Binding-site contacts:
Ligand atom C2 contacts residue TYR288 of chain 1.C at 4.5 Å (hydrophobic).
Ligand atom C1 contacts residue ALA138 of chain 1.C at 4.4 Å (hydrophobic).
Ligand atom C8 contacts residue GLU263 of chain 1.C at 3.8 Å.
Ligand atom C1 contacts residue GLU263 of chain 1.C at 3.8 Å.
Ligand atom O7 contacts residue TYR288 of chain 1.C at 4.4 Å.
Ligand atom C4 contacts residue ASN139 of chain 1.C at 4.3 Å.
Ligand atom O3 contacts residue TYR288 of chain 1.C at 4.4 Å.
Ligand atom O6 contacts residue TYR288 of chain 1.C at 4.5 Å.
Ligand atom C2 contacts residue GLU263 of chain 1.C at 3.7 Å.
Ligand atom C1 contacts residue ASN139 of chain 1.C at 1.4 Å.
Ligand atom C3 contacts residue ASN139 of chain 1.C at 3.8 Å.
Ligand atom O6 contacts residue TYR288 of chain 1.C at 3.4 Å.
Ligand atom C3 contacts residue GLU263 of chain 1.C at 3.7 Å.
Ligand atom O5 contacts residue ASN139 of chain 1.C at 2.3 Å (h-bond).
Ligand atom N2 contacts residue ALA138 of chain 1.C at 3.9 Å.
Ligand atom C7 contacts residue ASN139 of chain 1.C at 3.5 Å.
Ligand atom O7 contacts residue ILE264 of chain 1.C at 3.9 Å.
Ligand atom O3 contacts residue GLU263 of chain 1.C at 4.2 Å.
Ligand atom C5 contacts residue ASN139 of chain 1.C at 3.7 Å.
Ligand atom O5 contacts residue TYR288 of chain 1.C at 4.2 Å.
Ligand atom C8 contacts residue ALA138 of chain 1.C at 3.5 Å (hydrophobic).
Ligand atom C3 contacts residue ILE264 of chain 1.C at 4.1 Å (hydrophobic).
Ligand atom C6 contacts residue TYR288 of chain 1.C at 4.1 Å (hydrophobic).
Ligand atom C1 contacts residue TYR288 of chain 1.C at 4.0 Å (hydrophobic).
Ligand atom O3 contacts residue ILE264 of chain 1.C at 3.9 Å.
Ligand atom C4 contacts residue TYR288 of chain 1.C at 3.9 Å (hydrophobic).
Ligand atom C8 contacts residue ALA136 of chain 1.C at 3.5 Å (hydrophobic).
Ligand atom C5 contacts residue TYR288 of chain 1.C at 3.8 Å (hydrophobic).
Ligand atom C7 contacts residue GLU263 of chain 1.C at 3.8 Å.
Ligand atom C6 contacts residue TYR288 of chain 1.C at 4.4 Å (hydrophobic).
Ligand atom O7 contacts residue ALA138 of chain 1.C at 3.8 Å.
Ligand atom O4 contacts residue ILE264 of chain 1.C at 3.8 Å.
Ligand atom C2 contacts residue ASN139 of chain 1.C at 2.4 Å.
Ligand atom C8 contacts residue GLY135 of chain 1.C at 3.2 Å.
Ligand atom C7 contacts residue ALA138 of chain 1.C at 3.5 Å (hydrophobic).
Ligand atom N2 contacts residue ILE264 of chain 1.C at 4.3 Å.
Ligand atom C8 contacts residue LEU265 of chain 1.C at 4.1 Å (hydrophobic).
Ligand atom N2 contacts residue ASN139 of chain 1.C at 2.9 Å (h-bond).
Ligand atom N2 contacts residue GLU263 of chain 1.C at 2.9 Å (salt-bridge).
Ligand atom O7 contacts residue ASN139 of chain 1.C at 3.7 Å.

Sequence of chain 1.C:
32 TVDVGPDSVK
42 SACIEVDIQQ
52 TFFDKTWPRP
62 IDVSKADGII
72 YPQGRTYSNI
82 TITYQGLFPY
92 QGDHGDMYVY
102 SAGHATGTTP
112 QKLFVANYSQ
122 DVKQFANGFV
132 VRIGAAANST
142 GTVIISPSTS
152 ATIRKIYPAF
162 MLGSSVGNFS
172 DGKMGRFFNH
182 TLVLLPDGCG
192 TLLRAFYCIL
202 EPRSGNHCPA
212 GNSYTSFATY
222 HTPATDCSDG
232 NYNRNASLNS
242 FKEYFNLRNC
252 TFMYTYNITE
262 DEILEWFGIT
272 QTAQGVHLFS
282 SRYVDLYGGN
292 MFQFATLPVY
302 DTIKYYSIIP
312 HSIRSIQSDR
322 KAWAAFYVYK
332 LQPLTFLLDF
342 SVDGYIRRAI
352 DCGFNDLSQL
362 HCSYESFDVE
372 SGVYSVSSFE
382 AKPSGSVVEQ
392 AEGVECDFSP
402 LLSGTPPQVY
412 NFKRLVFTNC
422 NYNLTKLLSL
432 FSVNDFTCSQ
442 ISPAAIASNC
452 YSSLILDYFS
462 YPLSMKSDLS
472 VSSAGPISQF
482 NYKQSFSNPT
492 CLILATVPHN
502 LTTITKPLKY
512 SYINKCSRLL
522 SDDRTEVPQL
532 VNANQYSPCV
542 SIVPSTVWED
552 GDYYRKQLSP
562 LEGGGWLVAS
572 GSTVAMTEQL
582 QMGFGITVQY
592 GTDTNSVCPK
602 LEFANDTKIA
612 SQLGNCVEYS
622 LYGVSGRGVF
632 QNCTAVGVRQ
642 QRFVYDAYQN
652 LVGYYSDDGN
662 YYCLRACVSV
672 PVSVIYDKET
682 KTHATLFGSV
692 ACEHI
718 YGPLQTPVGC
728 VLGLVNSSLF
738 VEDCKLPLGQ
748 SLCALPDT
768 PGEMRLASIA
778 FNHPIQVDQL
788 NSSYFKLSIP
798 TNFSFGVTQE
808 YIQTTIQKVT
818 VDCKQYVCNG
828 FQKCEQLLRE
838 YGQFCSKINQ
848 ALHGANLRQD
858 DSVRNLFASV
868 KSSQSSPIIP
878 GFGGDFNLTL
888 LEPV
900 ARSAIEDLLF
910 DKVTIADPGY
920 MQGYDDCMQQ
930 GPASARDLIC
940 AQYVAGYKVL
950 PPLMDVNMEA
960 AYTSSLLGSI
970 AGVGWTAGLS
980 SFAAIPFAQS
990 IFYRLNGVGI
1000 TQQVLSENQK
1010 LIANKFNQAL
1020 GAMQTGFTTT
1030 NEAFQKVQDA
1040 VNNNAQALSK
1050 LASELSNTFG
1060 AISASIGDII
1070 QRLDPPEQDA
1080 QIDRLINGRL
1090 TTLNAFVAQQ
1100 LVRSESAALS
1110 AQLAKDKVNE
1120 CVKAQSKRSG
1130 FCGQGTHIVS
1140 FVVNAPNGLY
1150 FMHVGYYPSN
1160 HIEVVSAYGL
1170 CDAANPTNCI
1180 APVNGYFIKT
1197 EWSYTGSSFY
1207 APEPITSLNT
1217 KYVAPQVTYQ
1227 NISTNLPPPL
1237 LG

The small molecule below binds the protein below.
Small molecule (SMILES): CC(=O)N[C@H]1[C@H](O[C@H]2[C@H](O)[C@@H](NC(C)=O)CO[C@@H]2CO)O[C@H](CO)[C@@H](O[C@@H]2O[C@H](CO[C@H]3O[C@H](CO)[C@@H](O)[C@H](O)[C@@H]3O)[C@@H](O)[C@H](O[C@H]3O[C@H](CO)[C@@H](O)[C@H](O)[C@@H]3O)[C@@H]2O)[C@@H]1O